This small molecule binds to this protein.
Small molecule (SMILES): N[C@@H](CO)C(=O)O

Binding-site contacts:
Ligand atom CA contacts residue PHE146 of chain 1.A at 4.1 Å (hydrophobic).
Ligand atom OG contacts residue PHE146 of chain 1.A at 4.2 Å.
Ligand atom O contacts residue ASP121 of chain 1.A at 3.4 Å (salt-bridge).
Ligand atom N contacts residue ILE128 of chain 1.A at 3.8 Å.
Ligand atom O contacts residue ILE122 of chain 1.A at 3.1 Å.
Ligand atom C contacts residue ASP121 of chain 1.A at 3.9 Å.
Ligand atom N contacts residue ASP148 of chain 1.A at 2.7 Å (salt-bridge).
Ligand atom OG contacts residue SER123 of chain 1.A at 4.0 Å.
Ligand atom O contacts residue ARG101 of chain 1.A at 2.8 Å (salt-bridge).
Ligand atom OXT contacts residue ILE122 of chain 1.A at 3.6 Å.
Ligand atom OG contacts residue ASP121 of chain 1.A at 3.2 Å (salt-bridge).
Ligand atom CB contacts residue ILE122 of chain 1.A at 3.9 Å (hydrophobic).
Ligand atom CB contacts residue TYR96 of chain 1.A at 4.0 Å (hydrophobic).
Ligand atom CB contacts residue ASP148 of chain 1.A at 3.9 Å.
Ligand atom CA contacts residue ASP148 of chain 1.A at 3.7 Å.
Ligand atom N contacts residue TYR119 of chain 1.A at 3.0 Å (h-bond).
Ligand atom CB contacts residue TRP90 of chain 1.A at 4.0 Å (hydrophobic).
Ligand atom O contacts residue TYR119 of chain 1.A at 3.5 Å.
Ligand atom C contacts residue TYR119 of chain 1.A at 3.8 Å (hydrophobic).
Ligand atom OXT contacts residue ARG101 of chain 1.A at 2.9 Å (salt-bridge).
Ligand atom N contacts residue PHE146 of chain 1.A at 4.3 Å.
Ligand atom CA contacts residue TRP103 of chain 1.A at 3.6 Å (hydrophobic).
Ligand atom CB contacts residue TRP103 of chain 1.A at 4.4 Å (hydrophobic).
Ligand atom CA contacts residue ILE122 of chain 1.A at 4.3 Å (hydrophobic).
Ligand atom OG contacts residue TRP90 of chain 1.A at 3.6 Å.
Ligand atom OG contacts residue ILE122 of chain 1.A at 3.0 Å.
Ligand atom C contacts residue ARG101 of chain 1.A at 3.6 Å.
Ligand atom N contacts residue ASP121 of chain 1.A at 2.8 Å (salt-bridge).
Ligand atom OXT contacts residue TYR96 of chain 1.A at 2.8 Å (h-bond).
Ligand atom CB contacts residue ASP121 of chain 1.A at 4.0 Å.
Ligand atom C contacts residue TYR96 of chain 1.A at 3.8 Å (hydrophobic).
Ligand atom N contacts residue SER130 of chain 1.A at 4.3 Å.
Ligand atom OXT contacts residue TRP103 of chain 1.A at 3.0 Å (h-bond).
Ligand atom CA contacts residue TYR96 of chain 1.A at 4.3 Å (hydrophobic).
Ligand atom C contacts residue ILE122 of chain 1.A at 3.6 Å (hydrophobic).
Ligand atom CA contacts residue TYR119 of chain 1.A at 3.5 Å (hydrophobic).
Ligand atom CB contacts residue PHE146 of chain 1.A at 3.3 Å (hydrophobic).
Ligand atom OG contacts residue ASP148 of chain 1.A at 4.1 Å.
Ligand atom C contacts residue TRP103 of chain 1.A at 3.5 Å (hydrophobic).
Ligand atom CA contacts residue ASP121 of chain 1.A at 3.7 Å.

Sequence of chain 1.A:
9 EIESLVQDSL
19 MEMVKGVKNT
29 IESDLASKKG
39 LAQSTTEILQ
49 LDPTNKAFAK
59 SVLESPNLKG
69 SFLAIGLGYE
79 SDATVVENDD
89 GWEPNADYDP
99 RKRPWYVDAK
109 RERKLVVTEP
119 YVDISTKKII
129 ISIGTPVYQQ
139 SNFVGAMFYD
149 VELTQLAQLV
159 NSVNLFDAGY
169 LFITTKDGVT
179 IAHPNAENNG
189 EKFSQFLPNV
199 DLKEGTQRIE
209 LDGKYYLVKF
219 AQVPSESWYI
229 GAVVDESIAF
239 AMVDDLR